Sequence of chain 1.B:
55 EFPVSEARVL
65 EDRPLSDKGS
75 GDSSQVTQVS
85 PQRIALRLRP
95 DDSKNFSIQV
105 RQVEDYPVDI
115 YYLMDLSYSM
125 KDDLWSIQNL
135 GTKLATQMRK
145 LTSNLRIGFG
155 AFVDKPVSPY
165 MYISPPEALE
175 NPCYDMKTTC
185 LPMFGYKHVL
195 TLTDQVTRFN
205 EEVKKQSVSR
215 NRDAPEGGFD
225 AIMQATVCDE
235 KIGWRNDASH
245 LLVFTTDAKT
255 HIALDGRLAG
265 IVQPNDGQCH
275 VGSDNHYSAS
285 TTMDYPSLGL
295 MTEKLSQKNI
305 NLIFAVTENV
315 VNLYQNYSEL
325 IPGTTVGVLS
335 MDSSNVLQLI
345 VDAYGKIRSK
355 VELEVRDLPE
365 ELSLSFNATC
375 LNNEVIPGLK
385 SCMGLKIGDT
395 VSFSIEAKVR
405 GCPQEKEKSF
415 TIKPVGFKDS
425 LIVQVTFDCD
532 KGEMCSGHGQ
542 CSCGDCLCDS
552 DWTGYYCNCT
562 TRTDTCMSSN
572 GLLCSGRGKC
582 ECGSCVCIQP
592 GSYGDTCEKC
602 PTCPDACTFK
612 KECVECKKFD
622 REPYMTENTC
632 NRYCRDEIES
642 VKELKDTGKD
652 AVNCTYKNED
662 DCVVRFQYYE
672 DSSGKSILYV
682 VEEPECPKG

A protein and the small-molecule ligand that binds it are described below.
Small molecule (SMILES): CC(C)[C@H]1C(=O)N[C@@H](CCCN=C(N)N)C(=O)NCC(=O)N[C@@H](CC(=O)O)C(=O)N[C@H](Cc2ccccc2)C(=O)N1C

Binding-site contacts:
Ligand atom OD2 contacts residue GLU220 of chain 1.B at 3.7 Å.
Ligand atom CD contacts residue ASP218 of chain 1.A at 4.0 Å.
Ligand atom OD1 contacts residue GLU220 of chain 1.B at 3.1 Å (salt-bridge).
Ligand atom OD2 contacts residue SER121 of chain 1.B at 3.9 Å.
Ligand atom CG contacts residue MN1 of chain 1.T at 3.8 Å.
Ligand atom NH2 contacts residue ASP218 of chain 1.A at 2.8 Å (salt-bridge).
Ligand atom O contacts residue ALA218 of chain 1.B at 3.4 Å.
Ligand atom CA contacts residue ALA218 of chain 1.B at 3.6 Å (hydrophobic).
Ligand atom C contacts residue ARG216 of chain 1.B at 3.9 Å.
Ligand atom NE contacts residue TYR178 of chain 1.A at 3.0 Å.
Ligand atom C contacts residue ALA218 of chain 1.B at 3.5 Å (hydrophobic).
Ligand atom CD contacts residue TYR178 of chain 1.A at 3.7 Å (hydrophobic).
Ligand atom NE contacts residue ASP218 of chain 1.A at 2.9 Å (salt-bridge).
Ligand atom CB contacts residue ASN215 of chain 1.B at 2.9 Å.
Ligand atom CG contacts residue ASN215 of chain 1.B at 3.3 Å.
Ligand atom N contacts residue ARG216 of chain 1.B at 3.5 Å (salt-bridge).
Ligand atom NH2 contacts residue GLN180 of chain 1.A at 3.7 Å.
Ligand atom OD1 contacts residue SER123 of chain 1.B at 3.1 Å (h-bond).
Ligand atom CD1 contacts residue TYR122 of chain 1.B at 3.7 Å (hydrophobic).
Ligand atom OD2 contacts residue TYR122 of chain 1.B at 3.4 Å (h-bond).
Ligand atom CB contacts residue ASP217 of chain 1.B at 3.9 Å.
Ligand atom N contacts residue ASP217 of chain 1.B at 3.9 Å.
Ligand atom CB contacts residue TYR178 of chain 1.A at 3.4 Å (hydrophobic).
Ligand atom O contacts residue TYR122 of chain 1.B at 3.0 Å (h-bond).
Ligand atom CA contacts residue ARG216 of chain 1.B at 3.4 Å.
Ligand atom CB contacts residue TYR122 of chain 1.B at 3.5 Å (hydrophobic).
Ligand atom C contacts residue TYR122 of chain 1.B at 3.7 Å (hydrophobic).
Ligand atom OD2 contacts residue ARG214 of chain 1.B at 3.5 Å.
Ligand atom OD1 contacts residue TYR122 of chain 1.B at 3.2 Å (h-bond).
Ligand atom OD1 contacts residue SER121 of chain 1.B at 3.3 Å (h-bond).
Ligand atom CG contacts residue TYR122 of chain 1.B at 3.5 Å (hydrophobic).
Ligand atom NH1 contacts residue TYR178 of chain 1.A at 3.4 Å.
Ligand atom CZ contacts residue TYR178 of chain 1.A at 2.9 Å (hydrophobic).
Ligand atom O contacts residue TYR178 of chain 1.A at 3.9 Å.
Ligand atom OD1 contacts residue MN1 of chain 1.T at 2.6 Å.
Ligand atom CG contacts residue GLU220 of chain 1.B at 3.4 Å.
Ligand atom CZ contacts residue ASP218 of chain 1.A at 3.5 Å.
Ligand atom OD2 contacts residue ASN215 of chain 1.B at 2.8 Å (h-bond).
Ligand atom NH2 contacts residue TYR178 of chain 1.A at 3.1 Å.
Ligand atom NH1 contacts residue ASP150 of chain 1.A at 3.3 Å (salt-bridge).

Sequence of chain 1.A:
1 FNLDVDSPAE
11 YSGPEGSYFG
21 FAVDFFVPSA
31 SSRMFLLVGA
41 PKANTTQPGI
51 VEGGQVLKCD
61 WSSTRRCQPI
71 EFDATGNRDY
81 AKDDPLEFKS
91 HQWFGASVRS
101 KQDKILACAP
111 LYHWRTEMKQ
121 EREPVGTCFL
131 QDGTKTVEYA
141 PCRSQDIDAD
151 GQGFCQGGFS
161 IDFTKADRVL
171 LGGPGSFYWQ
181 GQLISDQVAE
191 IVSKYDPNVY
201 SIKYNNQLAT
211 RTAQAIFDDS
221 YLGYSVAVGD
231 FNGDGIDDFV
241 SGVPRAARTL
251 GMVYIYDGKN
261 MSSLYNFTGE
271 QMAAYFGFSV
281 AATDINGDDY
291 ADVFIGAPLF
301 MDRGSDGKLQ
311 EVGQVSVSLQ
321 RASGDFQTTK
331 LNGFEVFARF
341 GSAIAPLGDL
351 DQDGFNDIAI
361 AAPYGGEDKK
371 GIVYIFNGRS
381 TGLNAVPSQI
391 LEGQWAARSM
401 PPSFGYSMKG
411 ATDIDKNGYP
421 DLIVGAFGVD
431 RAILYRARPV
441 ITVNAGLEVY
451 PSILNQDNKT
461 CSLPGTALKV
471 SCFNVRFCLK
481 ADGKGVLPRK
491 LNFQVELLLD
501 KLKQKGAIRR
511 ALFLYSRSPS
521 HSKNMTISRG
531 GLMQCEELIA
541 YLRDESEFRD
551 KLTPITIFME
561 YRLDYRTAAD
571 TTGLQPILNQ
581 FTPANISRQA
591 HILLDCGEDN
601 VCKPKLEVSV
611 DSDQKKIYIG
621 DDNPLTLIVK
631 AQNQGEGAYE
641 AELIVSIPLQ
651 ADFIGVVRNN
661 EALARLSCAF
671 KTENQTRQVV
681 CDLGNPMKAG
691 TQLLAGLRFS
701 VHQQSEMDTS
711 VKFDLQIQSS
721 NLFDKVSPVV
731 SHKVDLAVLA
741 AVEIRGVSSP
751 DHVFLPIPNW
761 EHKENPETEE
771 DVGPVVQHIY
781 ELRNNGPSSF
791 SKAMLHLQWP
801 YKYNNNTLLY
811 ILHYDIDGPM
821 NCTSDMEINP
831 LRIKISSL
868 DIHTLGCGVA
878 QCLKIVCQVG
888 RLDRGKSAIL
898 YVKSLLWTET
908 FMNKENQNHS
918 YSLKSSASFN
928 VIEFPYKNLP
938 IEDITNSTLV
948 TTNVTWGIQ